Binding-site contacts:
Ligand atom C8 contacts residue SER26 of chain 1.G at 3.5 Å.
Ligand atom C6 contacts residue ASN58 of chain 1.C at 4.4 Å.
Ligand atom O6 contacts residue ASN58 of chain 1.C at 4.2 Å.
Ligand atom N2 contacts residue ASN58 of chain 1.C at 2.8 Å (h-bond).
Ligand atom C4 contacts residue SER26 of chain 1.G at 3.9 Å.
Ligand atom C5 contacts residue SER26 of chain 1.G at 4.0 Å.
Ligand atom C7 contacts residue SER26 of chain 1.G at 2.9 Å.
Ligand atom C2 contacts residue GLY16 of chain 1.D at 3.9 Å.
Ligand atom O5 contacts residue ASN58 of chain 1.C at 2.1 Å (h-bond).
Ligand atom N2 contacts residue SER26 of chain 1.G at 1.7 Å (h-bond).
Ligand atom C3 contacts residue ASN58 of chain 1.C at 3.6 Å.
Ligand atom C8 contacts residue GLU57 of chain 1.C at 2.5 Å.
Ligand atom N2 contacts residue GLY16 of chain 1.D at 4.4 Å.
Ligand atom C1 contacts residue ASN58 of chain 1.C at 1.5 Å.
Ligand atom O6 contacts residue SER26 of chain 1.G at 4.1 Å.
Ligand atom C1 contacts residue SER26 of chain 1.G at 2.1 Å.
Ligand atom C7 contacts residue GLY16 of chain 1.D at 4.0 Å.
Ligand atom O7 contacts residue SER26 of chain 1.G at 3.8 Å.
Ligand atom C8 contacts residue GLN27 of chain 1.G at 4.3 Å.
Ligand atom C3 contacts residue SER26 of chain 1.G at 2.8 Å.
Ligand atom C2 contacts residue GLN27 of chain 1.G at 4.3 Å.
Ligand atom O6 contacts residue GLN24 of chain 1.G at 4.5 Å.
Ligand atom O5 contacts residue GLY16 of chain 1.D at 4.2 Å.
Ligand atom O3 contacts residue SER26 of chain 1.G at 3.7 Å.
Ligand atom C2 contacts residue SER26 of chain 1.G at 2.1 Å.
Ligand atom O7 contacts residue GLU57 of chain 1.C at 3.2 Å (salt-bridge).
Ligand atom C7 contacts residue GLN27 of chain 1.G at 4.5 Å.
Ligand atom O7 contacts residue ASP113 of chain 1.D at 3.5 Å (salt-bridge).
Ligand atom C4 contacts residue ASN58 of chain 1.C at 4.0 Å.
Ligand atom N2 contacts residue GLN27 of chain 1.G at 3.6 Å.
Ligand atom C1 contacts residue GLY16 of chain 1.D at 4.3 Å.
Ligand atom O5 contacts residue SER26 of chain 1.G at 3.5 Å (h-bond).
Ligand atom C1 contacts residue GLN27 of chain 1.G at 3.6 Å.
Ligand atom O7 contacts residue ASN58 of chain 1.C at 3.5 Å (h-bond).
Ligand atom C2 contacts residue ASN58 of chain 1.C at 2.3 Å.
Ligand atom C7 contacts residue GLU57 of chain 1.C at 3.3 Å.
Ligand atom C7 contacts residue ASN58 of chain 1.C at 3.4 Å.
Ligand atom C5 contacts residue ASN58 of chain 1.C at 3.5 Å.
Ligand atom O7 contacts residue GLY16 of chain 1.D at 3.0 Å (h-bond).

Sequence of chain 1.C:
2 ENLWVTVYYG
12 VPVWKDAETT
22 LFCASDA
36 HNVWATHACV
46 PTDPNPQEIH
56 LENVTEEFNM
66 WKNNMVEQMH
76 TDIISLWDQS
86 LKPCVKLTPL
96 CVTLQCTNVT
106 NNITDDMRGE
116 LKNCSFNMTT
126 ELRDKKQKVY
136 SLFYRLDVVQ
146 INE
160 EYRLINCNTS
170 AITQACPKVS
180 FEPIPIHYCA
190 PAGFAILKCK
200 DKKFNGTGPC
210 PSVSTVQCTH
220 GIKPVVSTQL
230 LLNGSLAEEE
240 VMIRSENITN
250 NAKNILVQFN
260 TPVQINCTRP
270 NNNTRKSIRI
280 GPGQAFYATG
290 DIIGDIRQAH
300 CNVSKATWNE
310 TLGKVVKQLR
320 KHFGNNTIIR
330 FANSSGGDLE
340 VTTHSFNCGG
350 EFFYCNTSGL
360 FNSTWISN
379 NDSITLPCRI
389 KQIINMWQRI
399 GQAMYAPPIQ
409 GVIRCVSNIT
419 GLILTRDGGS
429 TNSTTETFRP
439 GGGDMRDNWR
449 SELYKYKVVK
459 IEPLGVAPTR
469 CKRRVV

Sequence of chain 1.D:
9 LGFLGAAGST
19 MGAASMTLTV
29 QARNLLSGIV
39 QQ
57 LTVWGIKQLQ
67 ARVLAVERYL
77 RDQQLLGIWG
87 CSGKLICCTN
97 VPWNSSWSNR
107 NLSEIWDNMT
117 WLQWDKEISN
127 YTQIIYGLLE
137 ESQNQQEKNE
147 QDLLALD

This small molecule binds to this protein.
Small molecule (SMILES): CC(=O)N[C@H]1[C@H](O[C@H]2[C@H](O)[C@@H](NC(C)=O)CO[C@@H]2CO)O[C@H](CO)[C@@H](O[C@@H]2O[C@H](CO)[C@@H](O)[C@H](O)[C@@H]2O)[C@@H]1O

Sequence of chain 1.G:
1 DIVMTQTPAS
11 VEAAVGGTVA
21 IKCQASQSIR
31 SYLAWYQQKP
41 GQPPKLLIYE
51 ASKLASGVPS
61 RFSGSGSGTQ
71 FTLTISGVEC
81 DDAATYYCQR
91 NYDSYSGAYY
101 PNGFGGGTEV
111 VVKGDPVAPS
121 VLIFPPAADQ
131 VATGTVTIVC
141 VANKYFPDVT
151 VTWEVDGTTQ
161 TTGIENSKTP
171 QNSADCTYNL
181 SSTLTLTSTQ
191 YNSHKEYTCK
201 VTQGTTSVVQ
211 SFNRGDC